Sequence of chain 1.C:
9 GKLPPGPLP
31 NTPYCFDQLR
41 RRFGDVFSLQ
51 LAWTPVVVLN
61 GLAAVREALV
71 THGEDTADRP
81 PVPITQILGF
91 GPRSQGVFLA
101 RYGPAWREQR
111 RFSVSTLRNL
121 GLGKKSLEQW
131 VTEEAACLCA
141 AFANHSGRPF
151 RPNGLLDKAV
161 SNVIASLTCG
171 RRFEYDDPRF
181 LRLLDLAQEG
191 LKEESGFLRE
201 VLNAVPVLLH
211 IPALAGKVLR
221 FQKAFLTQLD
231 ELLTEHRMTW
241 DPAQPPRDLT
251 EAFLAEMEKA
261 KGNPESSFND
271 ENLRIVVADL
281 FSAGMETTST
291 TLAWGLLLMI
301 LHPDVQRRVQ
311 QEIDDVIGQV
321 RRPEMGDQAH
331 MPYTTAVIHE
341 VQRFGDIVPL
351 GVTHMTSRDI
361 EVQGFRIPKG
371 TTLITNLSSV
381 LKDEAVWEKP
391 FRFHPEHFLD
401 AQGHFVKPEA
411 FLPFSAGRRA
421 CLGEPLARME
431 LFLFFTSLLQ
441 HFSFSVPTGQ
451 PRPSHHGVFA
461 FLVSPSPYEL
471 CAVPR

Binding-site contacts:
Ligand atom C42 contacts residue HEM1 of chain 1.T at 3.8 Å.
Ligand atom C43 contacts residue HEM1 of chain 1.T at 3.3 Å.
Ligand atom C42 contacts residue THR287 of chain 1.C at 3.5 Å.
Ligand atom O51 contacts residue SER282 of chain 1.C at 4.0 Å.
Ligand atom O51 contacts residue LEU462 of chain 1.C at 4.3 Å.
Ligand atom O51 contacts residue ALA283 of chain 1.C at 4.2 Å.
Ligand atom O44 contacts residue THR287 of chain 1.C at 3.9 Å.
Ligand atom C42 contacts residue ALA283 of chain 1.C at 4.1 Å (hydrophobic).
Ligand atom O53 contacts residue VAL348 of chain 1.C at 4.0 Å.
Ligand atom C42 contacts residue PHE98 of chain 1.C at 4.3 Å (hydrophobic).
Ligand atom C41 contacts residue PHE98 of chain 1.C at 4.1 Å (hydrophobic).
Ligand atom C43 contacts residue THR287 of chain 1.C at 4.1 Å.
Ligand atom C40 contacts residue LEU462 of chain 1.C at 4.2 Å (hydrophobic).
Ligand atom O51 contacts residue THR287 of chain 1.C at 3.5 Å.
Ligand atom O53 contacts residue HEM1 of chain 1.T at 3.1 Å.
Ligand atom C43 contacts residue ALA283 of chain 1.C at 3.3 Å (hydrophobic).
Ligand atom O44 contacts residue HEM1 of chain 1.T at 2.3 Å.
Ligand atom O44 contacts residue ALA283 of chain 1.C at 2.8 Å (h-bond).
Ligand atom C41 contacts residue RTZ1 of chain 1.U at 3.6 Å.
Ligand atom C40 contacts residue VAL348 of chain 1.C at 3.9 Å (hydrophobic).
Ligand atom O51 contacts residue RTZ1 of chain 1.U at 3.3 Å (h-bond).
Ligand atom C40 contacts residue RTZ1 of chain 1.U at 3.5 Å.
Ligand atom O53 contacts residue PHE98 of chain 1.C at 4.4 Å.
Ligand atom C40 contacts residue VAL352 of chain 1.C at 4.1 Å (hydrophobic).
Ligand atom O53 contacts residue VAL352 of chain 1.C at 3.5 Å.
Ligand atom C41 contacts residue THR287 of chain 1.C at 4.1 Å.
Ligand atom O44 contacts residue PHE98 of chain 1.C at 4.4 Å.
Ligand atom C43 contacts residue PHE98 of chain 1.C at 3.5 Å (hydrophobic).

The small molecule below binds the protein below.
Small molecule (SMILES): CCCCCCCCCC(=O)N(CCO)C[C@@H](O)[C@@H](O)[C@@H](O)[C@@H](O)CO